Sequence of chain 1.F:
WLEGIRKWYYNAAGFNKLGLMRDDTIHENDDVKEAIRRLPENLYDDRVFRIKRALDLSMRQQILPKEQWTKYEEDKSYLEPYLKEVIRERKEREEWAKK

Sequence of chain 1.C:
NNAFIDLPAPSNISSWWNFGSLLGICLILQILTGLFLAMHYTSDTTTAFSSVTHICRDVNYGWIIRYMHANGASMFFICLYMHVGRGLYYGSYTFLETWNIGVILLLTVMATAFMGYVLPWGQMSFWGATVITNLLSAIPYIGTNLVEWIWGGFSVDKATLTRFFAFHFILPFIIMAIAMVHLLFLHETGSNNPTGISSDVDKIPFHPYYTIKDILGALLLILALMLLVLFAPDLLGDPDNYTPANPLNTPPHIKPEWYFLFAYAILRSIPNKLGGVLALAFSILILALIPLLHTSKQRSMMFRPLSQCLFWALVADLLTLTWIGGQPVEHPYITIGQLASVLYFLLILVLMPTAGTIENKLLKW

Binding-site contacts:
Ligand atom C5' contacts residue TRP19 of chain 1.F at 4.2 Å (hydrophobic).
Ligand atom C3 contacts residue TRP19 of chain 1.F at 3.7 Å (hydrophobic).
Ligand atom O1 contacts residue TRP19 of chain 1.F at 4.0 Å.
Ligand atom C4' contacts residue TRP19 of chain 1.F at 3.8 Å (hydrophobic).
Ligand atom C3' contacts residue TRP19 of chain 1.F at 4.4 Å (hydrophobic).
Ligand atom C5 contacts residue TRP19 of chain 1.F at 3.7 Å (hydrophobic).
Ligand atom C1 contacts residue TRP19 of chain 1.F at 3.4 Å (hydrophobic).
Ligand atom C2 contacts residue TRP19 of chain 1.F at 4.0 Å (hydrophobic).
Ligand atom C4 contacts residue TRP19 of chain 1.F at 4.3 Å (hydrophobic).
Ligand atom C2' contacts residue TRP19 of chain 1.F at 4.2 Å (hydrophobic).
Ligand atom O2 contacts residue TRP19 of chain 1.F at 3.9 Å.
Ligand atom C6' contacts residue CYS323 of chain 1.C at 4.4 Å (hydrophobic).
Ligand atom O5 contacts residue TRP19 of chain 1.F at 3.7 Å.
Ligand atom C1' contacts residue TRP19 of chain 1.F at 3.5 Å (hydrophobic).
Ligand atom C6' contacts residue TRP19 of chain 1.F at 3.9 Å (hydrophobic).
Ligand atom C6' contacts residue LEU320 of chain 1.C at 4.2 Å (hydrophobic).

This small molecule binds to this protein.
Small molecule (SMILES): CCCCCCO[C@@H]1O[C@H](CO)[C@@H](O)[C@H](O)[C@H]1O